Sequence of chain 1.B:
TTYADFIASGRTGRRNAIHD

Sequence of chain 1.A:
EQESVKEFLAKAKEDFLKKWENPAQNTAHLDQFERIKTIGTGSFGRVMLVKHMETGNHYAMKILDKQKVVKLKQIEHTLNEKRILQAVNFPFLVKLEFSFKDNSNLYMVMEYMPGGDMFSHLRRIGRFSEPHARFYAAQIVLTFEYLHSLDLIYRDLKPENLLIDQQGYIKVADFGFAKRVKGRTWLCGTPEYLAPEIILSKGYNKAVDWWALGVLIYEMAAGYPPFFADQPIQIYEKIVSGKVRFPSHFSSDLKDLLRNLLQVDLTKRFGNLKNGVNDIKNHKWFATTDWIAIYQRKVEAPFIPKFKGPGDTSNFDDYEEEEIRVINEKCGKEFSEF

A small-molecule ligand and the protein it binds are described below.
Small molecule (SMILES): O=S(=O)(c1cccc2cnccc12)N1CCCNCC1

Binding-site contacts:
Ligand atom C12 contacts residue ILE49 of chain 1.A at 3.7 Å (hydrophobic).
Ligand atom C21 contacts residue ASN171 of chain 1.A at 3.9 Å.
Ligand atom N13 contacts residue GLU121 of chain 1.A at 3.9 Å.
Ligand atom C14 contacts residue MET123 of chain 1.A at 3.7 Å (hydrophobic).
Ligand atom N17 contacts residue GLU170 of chain 1.A at 2.7 Å (salt-bridge).
Ligand atom C14 contacts residue LEU173 of chain 1.A at 3.2 Å (hydrophobic).
Ligand atom C7 contacts residue ALA183 of chain 1.A at 3.4 Å (hydrophobic).
Ligand atom C11 contacts residue PHE327 of chain 1.A at 3.9 Å (hydrophobic).
Ligand atom C14 contacts residue GLU121 of chain 1.A at 3.2 Å.
Ligand atom C21 contacts residue GLU170 of chain 1.A at 3.3 Å.
Ligand atom C22 contacts residue GLU170 of chain 1.A at 3.6 Å.
Ligand atom C9 contacts residue LEU173 of chain 1.A at 3.2 Å (hydrophobic).
Ligand atom C11 contacts residue LEU173 of chain 1.A at 3.6 Å (hydrophobic).
Ligand atom C16 contacts residue GLU170 of chain 1.A at 3.5 Å.
Ligand atom C20 contacts residue ARG14 of chain 1.B at 3.6 Å.
Ligand atom C8 contacts residue LEU173 of chain 1.A at 3.7 Å (hydrophobic).
Ligand atom C16 contacts residue THR51 of chain 1.A at 3.8 Å.
Ligand atom N13 contacts residue MET123 of chain 1.A at 3.0 Å (h-bond).
Ligand atom C10 contacts residue LEU173 of chain 1.A at 3.5 Å (hydrophobic).
Ligand atom C15 contacts residue ASP127 of chain 1.A at 3.6 Å.
Ligand atom C20 contacts residue GLU170 of chain 1.A at 3.5 Å.
Ligand atom N13 contacts residue LEU173 of chain 1.A at 3.5 Å.
Ligand atom N13 contacts residue TYR122 of chain 1.A at 3.7 Å.
Ligand atom C11 contacts residue ILE49 of chain 1.A at 3.6 Å (hydrophobic).
Ligand atom O1 contacts residue GLY50 of chain 1.A at 3.5 Å.
Ligand atom C12 contacts residue PHE327 of chain 1.A at 3.6 Å (hydrophobic).
Ligand atom O1 contacts residue ILE49 of chain 1.A at 3.7 Å.
Ligand atom C5 contacts residue VAL57 of chain 1.A at 3.9 Å (hydrophobic).
Ligand atom O1 contacts residue VAL57 of chain 1.A at 3.6 Å.
Ligand atom C9 contacts residue ALA70 of chain 1.A at 3.6 Å (hydrophobic).
Ligand atom C12 contacts residue MET123 of chain 1.A at 3.6 Å (hydrophobic).
Ligand atom C6 contacts residue ALA183 of chain 1.A at 3.6 Å (hydrophobic).
Ligand atom O2 contacts residue VAL57 of chain 1.A at 3.5 Å.
Ligand atom N17 contacts residue ASN171 of chain 1.A at 3.6 Å (h-bond).
Ligand atom C12 contacts residue LEU173 of chain 1.A at 3.7 Å (hydrophobic).
Ligand atom C20 contacts residue ASP127 of chain 1.A at 2.8 Å.
Ligand atom C14 contacts residue ALA70 of chain 1.A at 3.5 Å (hydrophobic).
Ligand atom C22 contacts residue LEU173 of chain 1.A at 3.9 Å (hydrophobic).
Ligand atom C12 contacts residue TYR122 of chain 1.A at 3.9 Å (hydrophobic).
Ligand atom C7 contacts residue MET120 of chain 1.A at 3.6 Å (hydrophobic).